Sequence of chain 1.F:
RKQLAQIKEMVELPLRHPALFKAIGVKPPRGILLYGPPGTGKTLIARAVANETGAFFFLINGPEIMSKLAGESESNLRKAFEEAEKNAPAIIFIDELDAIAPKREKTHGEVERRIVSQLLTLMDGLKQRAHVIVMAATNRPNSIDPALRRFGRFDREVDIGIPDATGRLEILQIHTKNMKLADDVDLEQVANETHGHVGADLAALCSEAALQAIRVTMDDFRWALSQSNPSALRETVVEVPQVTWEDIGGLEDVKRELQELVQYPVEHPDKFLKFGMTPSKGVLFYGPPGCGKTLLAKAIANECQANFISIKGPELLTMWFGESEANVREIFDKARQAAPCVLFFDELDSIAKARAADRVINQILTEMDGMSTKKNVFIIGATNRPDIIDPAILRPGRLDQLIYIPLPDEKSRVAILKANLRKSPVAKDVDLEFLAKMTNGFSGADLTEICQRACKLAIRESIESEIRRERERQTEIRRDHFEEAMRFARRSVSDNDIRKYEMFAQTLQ

This protein binds this small molecule.
Small molecule (SMILES): Cc1cc2c(C(N)=O)cccc2n1-c1nc2c(c(NCc3ccccc3)n1)COCC2

Binding-site contacts:
Ligand atom C20 contacts residue LEU274 of chain 1.F at 3.4 Å (hydrophobic).
Ligand atom N30 contacts residue LEU318 of chain 1.F at 3.1 Å.
Ligand atom C18 contacts residue ILE271 of chain 1.F at 3.5 Å (hydrophobic).
Ligand atom N14 contacts residue ILE448 of chain 1.F at 3.4 Å.
Ligand atom C05 contacts residue CYS314 of chain 1.F at 3.7 Å (hydrophobic).
Ligand atom C24 contacts residue ALA451 of chain 1.F at 3.5 Å (hydrophobic).
Ligand atom C13 contacts residue LEU318 of chain 1.F at 3.5 Å (hydrophobic).
Ligand atom C20 contacts residue SER444 of chain 1.F at 3.8 Å.
Ligand atom C17 contacts residue ASP270 of chain 1.F at 3.1 Å.
Ligand atom C27 contacts residue ARG454 of chain 1.F at 3.6 Å.
Ligand atom C02 contacts residue THR480 of chain 1.F at 3.5 Å.
Ligand atom C29 contacts residue ALA451 of chain 1.F at 3.4 Å (hydrophobic).
Ligand atom C22 contacts residue GLY315 of chain 1.F at 3.7 Å.
Ligand atom C23 contacts residue ILE271 of chain 1.F at 3.6 Å (hydrophobic).
Ligand atom O26 contacts residue ARG454 of chain 1.F at 3.3 Å (salt-bridge).
Ligand atom N31 contacts residue GLY476 of chain 1.F at 3.5 Å.
Ligand atom O26 contacts residue ASP270 of chain 1.F at 3.5 Å.
Ligand atom C15 contacts residue ALA451 of chain 1.F at 3.8 Å (hydrophobic).
Ligand atom C06 contacts residue ILE448 of chain 1.F at 3.5 Å (hydrophobic).
Ligand atom C02 contacts residue GLY476 of chain 1.F at 3.8 Å.
Ligand atom C02 contacts residue ALA477 of chain 1.F at 3.6 Å (hydrophobic).
Ligand atom C05 contacts residue GLY315 of chain 1.F at 3.7 Å.
Ligand atom C04 contacts residue GLY476 of chain 1.F at 3.3 Å.
Ligand atom C24 contacts residue LEU318 of chain 1.F at 3.6 Å (hydrophobic).
Ligand atom C05 contacts residue GLY476 of chain 1.F at 3.8 Å.
Ligand atom C25 contacts residue ASP270 of chain 1.F at 3.5 Å.
Ligand atom O01 contacts residue THR480 of chain 1.F at 3.3 Å (h-bond).
Ligand atom C29 contacts residue LEU318 of chain 1.F at 3.2 Å (hydrophobic).
Ligand atom N16 contacts residue ILE448 of chain 1.F at 3.7 Å.
Ligand atom C13 contacts residue ALA451 of chain 1.F at 3.7 Å (hydrophobic).
Ligand atom N16 contacts residue ASP270 of chain 1.F at 3.6 Å (salt-bridge).
Ligand atom C07 contacts residue ILE448 of chain 1.F at 3.7 Å (hydrophobic).
Ligand atom C28 contacts residue LEU318 of chain 1.F at 3.7 Å (hydrophobic).
Ligand atom N30 contacts residue ALA451 of chain 1.F at 3.5 Å.
Ligand atom C17 contacts residue ILE271 of chain 1.F at 3.1 Å (hydrophobic).
Ligand atom C27 contacts residue VAL266 of chain 1.F at 3.7 Å (hydrophobic).
Ligand atom C05 contacts residue ILE448 of chain 1.F at 3.6 Å (hydrophobic).
Ligand atom C21 contacts residue LEU274 of chain 1.F at 3.5 Å (hydrophobic).
Ligand atom N31 contacts residue ALA477 of chain 1.F at 2.9 Å (h-bond).
Ligand atom C19 contacts residue ILE271 of chain 1.F at 3.6 Å (hydrophobic).